A small-molecule ligand and the protein it binds are described below.
Small molecule (SMILES): C=CC(=O)Nc1ccccc1Oc1nc(Nc2ccc(N3CCN(C)CC3)cc2)ncc1Cl

Sequence of chain 1.A:
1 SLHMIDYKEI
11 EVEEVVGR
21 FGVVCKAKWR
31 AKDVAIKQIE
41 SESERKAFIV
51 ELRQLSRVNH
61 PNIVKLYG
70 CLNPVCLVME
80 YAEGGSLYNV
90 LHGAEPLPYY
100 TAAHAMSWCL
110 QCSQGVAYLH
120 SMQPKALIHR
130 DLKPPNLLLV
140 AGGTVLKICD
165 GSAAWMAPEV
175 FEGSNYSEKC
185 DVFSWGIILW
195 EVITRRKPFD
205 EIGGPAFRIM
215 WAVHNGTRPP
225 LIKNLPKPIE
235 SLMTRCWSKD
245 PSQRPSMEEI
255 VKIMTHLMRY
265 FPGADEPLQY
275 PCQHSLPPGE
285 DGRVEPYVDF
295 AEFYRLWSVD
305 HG

Binding-site contacts:
Ligand atom C17 contacts residue ALA81 of chain 1.A at 3.8 Å (hydrophobic).
Ligand atom N14 contacts residue TYR80 of chain 1.A at 3.6 Å.
Ligand atom C17 contacts residue ALA35 of chain 1.A at 3.6 Å (hydrophobic).
Ligand atom C13 contacts residue ALA81 of chain 1.A at 3.5 Å (hydrophobic).
Ligand atom C17 contacts residue LEU137 of chain 1.A at 3.5 Å (hydrophobic).
Ligand atom C31 contacts residue LEU137 of chain 1.A at 3.8 Å (hydrophobic).
Ligand atom C11 contacts residue GLY84 of chain 1.A at 4.0 Å.
Ligand atom C11 contacts residue VAL16 of chain 1.A at 3.7 Å (hydrophobic).
Ligand atom C09 contacts residue VAL16 of chain 1.A at 3.2 Å (hydrophobic).
Ligand atom C29 contacts residue CYS148 of chain 1.A at 3.5 Å (hydrophobic).
Ligand atom C30 contacts residue ASP149 of chain 1.A at 3.7 Å.
Ligand atom N16 contacts residue TYR80 of chain 1.A at 3.8 Å.
Ligand atom C20 contacts residue VAL24 of chain 1.A at 3.9 Å (hydrophobic).
Ligand atom C08 contacts residue VAL16 of chain 1.A at 3.3 Å (hydrophobic).
Ligand atom O32 contacts residue ASN135 of chain 1.A at 3.6 Å.
Ligand atom C30 contacts residue CYS148 of chain 1.A at 2.4 Å (hydrophobic).
Ligand atom N16 contacts residue LEU137 of chain 1.A at 3.7 Å.
Ligand atom N16 contacts residue ALA81 of chain 1.A at 3.1 Å (h-bond).
Ligand atom N07 contacts residue VAL16 of chain 1.A at 3.8 Å.
Ligand atom C23 contacts residue VAL24 of chain 1.A at 3.8 Å (hydrophobic).
Ligand atom C12 contacts residue GLY84 of chain 1.A at 4.0 Å.
Ligand atom C15 contacts residue LEU137 of chain 1.A at 4.0 Å (hydrophobic).
Ligand atom C20 contacts residue LEU137 of chain 1.A at 3.9 Å (hydrophobic).
Ligand atom N28 contacts residue LEU137 of chain 1.A at 3.9 Å.
Ligand atom C18 contacts residue ALA35 of chain 1.A at 3.9 Å (hydrophobic).
Ligand atom N28 contacts residue CYS148 of chain 1.A at 3.7 Å.
Ligand atom CL19 contacts residue MET78 of chain 1.A at 3.3 Å.
Ligand atom C13 contacts residue TYR80 of chain 1.A at 3.9 Å (hydrophobic).
Ligand atom C18 contacts residue LEU137 of chain 1.A at 3.6 Å (hydrophobic).
Ligand atom N16 contacts residue ALA35 of chain 1.A at 4.0 Å.
Ligand atom C15 contacts residue ALA81 of chain 1.A at 4.0 Å (hydrophobic).
Ligand atom C31 contacts residue ASP149 of chain 1.A at 3.9 Å.
Ligand atom C12 contacts residue TYR80 of chain 1.A at 3.5 Å (hydrophobic).
Ligand atom N14 contacts residue ALA81 of chain 1.A at 2.9 Å (h-bond).
Ligand atom C12 contacts residue ALA81 of chain 1.A at 3.4 Å (hydrophobic).
Ligand atom C31 contacts residue CYS148 of chain 1.A at 1.8 Å (hydrophobic).
Ligand atom C17 contacts residue GLU79 of chain 1.A at 3.1 Å.
Ligand atom O21 contacts residue VAL24 of chain 1.A at 3.4 Å.
Ligand atom N16 contacts residue GLU79 of chain 1.A at 3.7 Å.
Ligand atom C10 contacts residue VAL16 of chain 1.A at 3.6 Å (hydrophobic).